Binding-site contacts:
Ligand atom C2 contacts residue ASN12 of chain 3.J at 3.2 Å.
Ligand atom O7 contacts residue ASN12 of chain 3.J at 3.7 Å.
Ligand atom N2 contacts residue ASN12 of chain 3.J at 3.8 Å.
Ligand atom C7 contacts residue ASN12 of chain 3.J at 3.9 Å.
Ligand atom C1 contacts residue ASN12 of chain 3.J at 2.1 Å.
Ligand atom O5 contacts residue ASN12 of chain 3.J at 2.7 Å (h-bond).
Ligand atom C5 contacts residue ASN12 of chain 3.J at 4.1 Å.

A small-molecule ligand and the protein it binds are described below.
Small molecule (SMILES): CC(=O)N[C@H]1[C@H](O[C@H]2[C@H](O)[C@@H](NC(C)=O)CO[C@@H]2CO)O[C@H](CO)[C@@H](O)[C@@H]1O

Sequence of chain 3.J:
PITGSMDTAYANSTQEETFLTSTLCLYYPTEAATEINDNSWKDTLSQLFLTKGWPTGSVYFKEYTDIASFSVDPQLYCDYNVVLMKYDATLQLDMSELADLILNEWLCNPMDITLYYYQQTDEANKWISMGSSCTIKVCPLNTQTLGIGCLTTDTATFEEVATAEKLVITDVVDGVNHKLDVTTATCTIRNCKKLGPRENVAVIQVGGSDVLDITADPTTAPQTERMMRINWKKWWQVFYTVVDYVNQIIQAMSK